Binding-site contacts:
Ligand atom N9 contacts residue HIS418 of chain 2.A at 4.3 Å.
Ligand atom C6 contacts residue VAL202 of chain 2.A at 3.9 Å (hydrophobic).
Ligand atom C2 contacts residue GLY427 of chain 2.A at 3.4 Å.
Ligand atom N6 contacts residue SER420 of chain 2.A at 4.0 Å.
Ligand atom O4' contacts residue HIS418 of chain 2.A at 4.1 Å.
Ligand atom N6 contacts residue PRO419 of chain 2.A at 3.4 Å (h-bond).
Ligand atom C8 contacts residue PRO203 of chain 2.A at 4.4 Å (hydrophobic).
Ligand atom N3 contacts residue PRO419 of chain 2.A at 4.3 Å.
Ligand atom N6 contacts residue GLY427 of chain 2.A at 2.8 Å (h-bond).
Ligand atom C2' contacts residue PRO203 of chain 2.A at 4.0 Å (hydrophobic).
Ligand atom C8 contacts residue HIS418 of chain 2.A at 3.7 Å.
Ligand atom N7 contacts residue HIS418 of chain 2.A at 4.4 Å.
Ligand atom N1 contacts residue VAL202 of chain 2.A at 3.7 Å.
Ligand atom O2P contacts residue HIS416 of chain 2.A at 2.8 Å (h-bond).
Ligand atom N6 contacts residue PHE426 of chain 2.A at 3.8 Å.
Ligand atom O1P contacts residue HIS416 of chain 2.A at 4.2 Å.
Ligand atom N1 contacts residue PRO419 of chain 2.A at 3.5 Å (h-bond).
Ligand atom N3 contacts residue PRO203 of chain 2.A at 4.4 Å.
Ligand atom N7 contacts residue PRO419 of chain 2.A at 4.3 Å.
Ligand atom N1 contacts residue GLY427 of chain 2.A at 2.7 Å (h-bond).
Ligand atom N6 contacts residue VAL202 of chain 2.A at 4.0 Å.
Ligand atom O4' contacts residue PRO419 of chain 2.A at 4.3 Å.
Ligand atom N6 contacts residue GLY425 of chain 2.A at 4.1 Å.
Ligand atom C5 contacts residue PRO203 of chain 2.A at 4.3 Å (hydrophobic).
Ligand atom O5' contacts residue PRO419 of chain 2.A at 3.9 Å.
Ligand atom C6 contacts residue SER420 of chain 2.A at 4.3 Å.
Ligand atom C6 contacts residue PRO419 of chain 2.A at 3.2 Å (hydrophobic).
Ligand atom C4 contacts residue PRO419 of chain 2.A at 4.2 Å (hydrophobic).
Ligand atom P contacts residue HIS416 of chain 2.A at 4.0 Å.
Ligand atom C5 contacts residue PRO419 of chain 2.A at 3.7 Å (hydrophobic).
Ligand atom C2 contacts residue VAL202 of chain 2.A at 4.3 Å (hydrophobic).
Ligand atom C6 contacts residue PRO203 of chain 2.A at 4.4 Å (hydrophobic).
Ligand atom C4 contacts residue PRO203 of chain 2.A at 4.2 Å (hydrophobic).
Ligand atom N9 contacts residue PRO203 of chain 2.A at 4.2 Å.
Ligand atom C6 contacts residue GLY427 of chain 2.A at 3.7 Å.
Ligand atom C1' contacts residue HIS418 of chain 2.A at 4.1 Å.
Ligand atom C2 contacts residue PRO419 of chain 2.A at 4.0 Å (hydrophobic).
Ligand atom C5 contacts residue SER420 of chain 2.A at 4.3 Å.
Ligand atom N7 contacts residue SER420 of chain 2.A at 3.9 Å.
Ligand atom O2P contacts residue PRO419 of chain 2.A at 4.2 Å.

This protein binds this small molecule.
Small molecule (SMILES): Nc1ncnc2c1ncn2[C@H]1C[C@H](O)[C@@H](COP(=O)(O)O)O1

Sequence of chain 2.A:
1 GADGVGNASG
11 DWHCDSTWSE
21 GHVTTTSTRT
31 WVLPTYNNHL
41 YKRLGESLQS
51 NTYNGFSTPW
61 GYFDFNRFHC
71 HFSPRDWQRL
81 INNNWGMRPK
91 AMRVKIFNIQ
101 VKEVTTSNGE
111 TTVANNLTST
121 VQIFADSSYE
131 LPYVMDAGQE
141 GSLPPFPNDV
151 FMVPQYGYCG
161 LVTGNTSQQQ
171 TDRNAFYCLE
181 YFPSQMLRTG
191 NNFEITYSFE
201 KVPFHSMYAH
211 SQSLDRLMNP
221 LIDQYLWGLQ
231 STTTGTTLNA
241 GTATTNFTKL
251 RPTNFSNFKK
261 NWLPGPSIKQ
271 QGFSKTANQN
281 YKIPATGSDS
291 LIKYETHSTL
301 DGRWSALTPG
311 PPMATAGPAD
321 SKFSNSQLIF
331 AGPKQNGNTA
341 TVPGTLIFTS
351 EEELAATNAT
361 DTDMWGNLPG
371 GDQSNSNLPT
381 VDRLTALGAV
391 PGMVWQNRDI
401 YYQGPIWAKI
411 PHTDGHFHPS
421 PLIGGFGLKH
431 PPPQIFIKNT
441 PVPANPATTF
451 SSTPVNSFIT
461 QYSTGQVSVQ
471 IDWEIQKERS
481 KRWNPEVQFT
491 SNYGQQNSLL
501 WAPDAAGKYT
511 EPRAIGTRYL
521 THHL